The protein below binds the small molecule below.
Small molecule (SMILES): CC(C)[C@H](C[C@H](O)[C@@H](N)CN1CC(=O)N(c2ccccc2Cl)CC1(C)C)C(=O)NCC(C)(C)C(N)=O

Binding-site contacts:
Ligand atom C30 contacts residue ILE305 of chain 3.B at 3.7 Å (hydrophobic).
Ligand atom C3 contacts residue PHE124 of chain 3.B at 3.7 Å (hydrophobic).
Ligand atom C13 contacts residue THR85 of chain 3.B at 3.7 Å.
Ligand atom N35 contacts residue SER41 of chain 3.B at 3.3 Å.
Ligand atom C16 contacts residue VAL127 of chain 3.B at 3.7 Å (hydrophobic).
Ligand atom N23 contacts residue GLY40 of chain 3.B at 3.6 Å (h-bond).
Ligand atom C33 contacts residue ILE137 of chain 3.B at 3.8 Å (hydrophobic).
Ligand atom N26 contacts residue GLY228 of chain 3.B at 3.2 Å (h-bond).
Ligand atom CL1 contacts residue PHE124 of chain 3.B at 3.8 Å.
Ligand atom N35 contacts residue GLN135 of chain 3.B at 3.6 Å.
Ligand atom O27 contacts residue GLY40 of chain 3.B at 3.1 Å.
Ligand atom C6 contacts residue SER230 of chain 3.B at 3.6 Å.
Ligand atom N26 contacts residue ASP38 of chain 3.B at 3.1 Å (salt-bridge).
Ligand atom C19 contacts residue ASP38 of chain 3.B at 3.6 Å.
Ligand atom C15 contacts residue VAL36 of chain 3.B at 3.4 Å (hydrophobic).
Ligand atom C30 contacts residue LEU224 of chain 3.B at 3.3 Å (hydrophobic).
Ligand atom O27 contacts residue SER41 of chain 3.B at 3.4 Å (h-bond).
Ligand atom O29 contacts residue TYR83 of chain 3.B at 3.1 Å.
Ligand atom C15 contacts residue ASP38 of chain 3.B at 3.5 Å.
Ligand atom O36 contacts residue GLN135 of chain 3.B at 3.6 Å (h-bond).
Ligand atom N26 contacts residue ASP226 of chain 3.B at 2.8 Å (salt-bridge).
Ligand atom C20 contacts residue ASP226 of chain 3.B at 3.5 Å.
Ligand atom CL1 contacts residue PRO118 of chain 3.B at 3.8 Å.
Ligand atom C32 contacts residue GLY40 of chain 3.B at 3.8 Å.
Ligand atom C20 contacts residue SER84 of chain 3.B at 3.7 Å.
Ligand atom C24 contacts residue ARG82 of chain 3.B at 3.8 Å.
Ligand atom C17 contacts residue TYR83 of chain 3.B at 3.8 Å (hydrophobic).
Ligand atom C5 contacts residue GLN19 of chain 3.B at 3.5 Å.
Ligand atom C9 contacts residue GLY228 of chain 3.B at 3.7 Å.
Ligand atom C31 contacts residue ILE305 of chain 3.B at 3.7 Å (hydrophobic).
Ligand atom O27 contacts residue ASP38 of chain 3.B at 2.6 Å (salt-bridge).
Ligand atom C30 contacts residue ASP226 of chain 3.B at 3.8 Å.
Ligand atom O29 contacts residue SER84 of chain 3.B at 2.8 Å (h-bond).
Ligand atom C15 contacts residue VAL127 of chain 3.B at 3.8 Å (hydrophobic).
Ligand atom C17 contacts residue ASP38 of chain 3.B at 3.4 Å.
Ligand atom O36 contacts residue GLY40 of chain 3.B at 3.6 Å.
Ligand atom CL1 contacts residue PHE119 of chain 3.B at 3.5 Å.
Ligand atom O14 contacts residue THR85 of chain 3.B at 2.9 Å (h-bond).
Ligand atom C18 contacts residue ASP38 of chain 3.B at 3.8 Å.
Ligand atom C6 contacts residue GLN19 of chain 3.B at 3.6 Å.

Sequence of chain 3.B:
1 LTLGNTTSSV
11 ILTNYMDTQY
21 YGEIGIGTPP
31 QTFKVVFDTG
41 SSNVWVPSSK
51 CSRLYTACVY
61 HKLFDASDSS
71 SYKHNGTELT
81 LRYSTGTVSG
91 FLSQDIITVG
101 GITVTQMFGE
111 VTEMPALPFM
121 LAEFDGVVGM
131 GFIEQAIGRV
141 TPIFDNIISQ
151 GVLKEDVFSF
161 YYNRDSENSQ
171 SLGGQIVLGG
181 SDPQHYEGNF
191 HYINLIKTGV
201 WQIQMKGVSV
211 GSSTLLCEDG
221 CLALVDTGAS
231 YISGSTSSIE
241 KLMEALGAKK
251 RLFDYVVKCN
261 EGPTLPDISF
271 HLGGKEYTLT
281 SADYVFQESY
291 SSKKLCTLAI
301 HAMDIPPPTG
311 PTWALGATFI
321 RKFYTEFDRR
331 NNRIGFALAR